Binding-site contacts:
Ligand atom C5 contacts residue ARG216 of chain 1.A at 3.6 Å.
Ligand atom N4 contacts residue TYR276 of chain 1.A at 3.7 Å.
Ligand atom C9 contacts residue PHE328 of chain 1.A at 3.8 Å (hydrophobic).
Ligand atom N4 contacts residue ARG216 of chain 1.A at 3.9 Å.
Ligand atom C6 contacts residue TYR276 of chain 1.A at 3.4 Å (hydrophobic).
Ligand atom F16 contacts residue ALA87 of chain 1.A at 2.9 Å.
Ligand atom C10 contacts residue ARG216 of chain 1.A at 3.3 Å.
Ligand atom C14 contacts residue LEU217 of chain 1.A at 3.3 Å (hydrophobic).
Ligand atom O11 contacts residue SER274 of chain 1.A at 2.8 Å (h-bond).
Ligand atom C7 contacts residue ARG216 of chain 1.A at 3.5 Å.
Ligand atom F16 contacts residue ILE325 of chain 1.A at 3.1 Å.
Ligand atom C13 contacts residue ALA87 of chain 1.A at 3.9 Å (hydrophobic).
Ligand atom C5 contacts residue TYR276 of chain 1.A at 3.5 Å (hydrophobic).
Ligand atom C14 contacts residue ARG216 of chain 1.A at 3.6 Å.
Ligand atom C13 contacts residue ARG216 of chain 1.A at 3.6 Å.
Ligand atom C15 contacts residue ASN322 of chain 1.A at 3.3 Å.
Ligand atom C6 contacts residue SER274 of chain 1.A at 3.5 Å.
Ligand atom O8 contacts residue TYR276 of chain 1.A at 3.4 Å.
Ligand atom C15 contacts residue PHE328 of chain 1.A at 3.6 Å (hydrophobic).
Ligand atom O11 contacts residue TYR276 of chain 1.A at 3.9 Å.
Ligand atom C1 contacts residue ARG216 of chain 1.A at 4.0 Å.
Ligand atom C13 contacts residue LEU217 of chain 1.A at 4.0 Å (hydrophobic).
Ligand atom C1 contacts residue TYR276 of chain 1.A at 3.5 Å (hydrophobic).
Ligand atom C12 contacts residue HIS277 of chain 1.A at 3.5 Å.
Ligand atom N4 contacts residue LEU330 of chain 1.A at 3.9 Å.
Ligand atom O8 contacts residue SER274 of chain 1.A at 3.8 Å.
Ligand atom C15 contacts residue ARG216 of chain 1.A at 3.8 Å.
Ligand atom F16 contacts residue ARG216 of chain 1.A at 3.9 Å.
Ligand atom C9 contacts residue ARG216 of chain 1.A at 3.9 Å.
Ligand atom C7 contacts residue TYR276 of chain 1.A at 3.7 Å (hydrophobic).
Ligand atom C3 contacts residue ARG216 of chain 1.A at 3.4 Å.
Ligand atom C13 contacts residue ASN322 of chain 1.A at 3.3 Å.
Ligand atom F16 contacts residue LEU217 of chain 1.A at 3.8 Å.
Ligand atom C10 contacts residue TYR276 of chain 1.A at 3.8 Å (hydrophobic).
Ligand atom C14 contacts residue ASN322 of chain 1.A at 3.8 Å.
Ligand atom C9 contacts residue ASN322 of chain 1.A at 3.9 Å.
Ligand atom N2 contacts residue TYR276 of chain 1.A at 3.7 Å.
Ligand atom C9 contacts residue LEU330 of chain 1.A at 3.8 Å (hydrophobic).
Ligand atom C3 contacts residue TYR276 of chain 1.A at 3.5 Å (hydrophobic).
Ligand atom F16 contacts residue ASN322 of chain 1.A at 3.5 Å.

This protein binds this small molecule.
Small molecule (SMILES): Cn1nc(-c2ccc(F)cc2)cc1C(=O)O

Sequence of chain 1.A:
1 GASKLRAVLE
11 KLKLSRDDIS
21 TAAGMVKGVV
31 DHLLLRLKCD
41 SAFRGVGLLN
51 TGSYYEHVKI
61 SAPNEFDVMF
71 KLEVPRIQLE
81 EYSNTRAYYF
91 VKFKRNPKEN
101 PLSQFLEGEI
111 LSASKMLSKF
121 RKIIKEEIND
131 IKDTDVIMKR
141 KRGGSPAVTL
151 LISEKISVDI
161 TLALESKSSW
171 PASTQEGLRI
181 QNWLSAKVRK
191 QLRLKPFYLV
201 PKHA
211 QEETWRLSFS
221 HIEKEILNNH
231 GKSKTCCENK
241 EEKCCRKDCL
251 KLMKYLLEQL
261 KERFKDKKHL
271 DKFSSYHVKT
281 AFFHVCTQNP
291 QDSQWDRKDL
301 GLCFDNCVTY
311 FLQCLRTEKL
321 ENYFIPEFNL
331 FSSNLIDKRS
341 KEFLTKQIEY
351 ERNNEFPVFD